Sequence of chain 1.O:
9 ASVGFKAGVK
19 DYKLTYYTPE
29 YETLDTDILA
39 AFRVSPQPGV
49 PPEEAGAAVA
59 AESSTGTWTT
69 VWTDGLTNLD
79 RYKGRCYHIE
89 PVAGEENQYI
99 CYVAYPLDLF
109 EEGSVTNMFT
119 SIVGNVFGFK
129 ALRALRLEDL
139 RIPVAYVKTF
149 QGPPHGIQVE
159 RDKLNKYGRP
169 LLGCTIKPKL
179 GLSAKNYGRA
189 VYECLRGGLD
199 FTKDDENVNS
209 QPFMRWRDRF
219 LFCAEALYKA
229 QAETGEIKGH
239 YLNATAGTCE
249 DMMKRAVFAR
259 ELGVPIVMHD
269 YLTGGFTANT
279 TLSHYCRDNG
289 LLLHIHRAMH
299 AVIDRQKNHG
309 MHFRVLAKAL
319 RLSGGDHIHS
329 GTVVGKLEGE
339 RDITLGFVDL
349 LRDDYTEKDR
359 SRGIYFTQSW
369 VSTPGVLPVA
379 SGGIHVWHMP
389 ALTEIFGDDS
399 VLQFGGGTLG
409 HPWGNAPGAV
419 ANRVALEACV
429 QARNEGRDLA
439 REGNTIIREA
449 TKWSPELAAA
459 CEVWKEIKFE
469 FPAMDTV

A small-molecule ligand and the protein it binds are described below.
Small molecule (SMILES): O=C(COP(=O)(O)O)[C@H](O)[C@H](O)COP(=O)(O)O

Binding-site contacts:
Ligand atom C4 contacts residue HIS327 of chain 1.M at 3.6 Å.
Ligand atom O6P contacts residue ARG295 of chain 1.M at 3.3 Å.
Ligand atom O1P contacts residue THR65 of chain 1.O at 2.6 Å (h-bond).
Ligand atom O5P contacts residue SER379 of chain 1.M at 3.3 Å (h-bond).
Ligand atom C4 contacts residue HIS294 of chain 1.M at 3.1 Å.
Ligand atom O3 contacts residue THR173 of chain 1.M at 3.4 Å (h-bond).
Ligand atom O1P contacts residue GLY404 of chain 1.M at 2.7 Å (h-bond).
Ligand atom O1P contacts residue LYS175 of chain 1.M at 3.5 Å.
Ligand atom O2P contacts residue GLY403 of chain 1.M at 2.9 Å (h-bond).
Ligand atom O2P contacts residue GLY404 of chain 1.M at 3.6 Å.
Ligand atom O5 contacts residue HIS294 of chain 1.M at 3.6 Å (h-bond).
Ligand atom O3P contacts residue GLY380 of chain 1.M at 3.4 Å.
Ligand atom O4P contacts residue LEU335 of chain 1.M at 3.7 Å.
Ligand atom O4 contacts residue ASN123 of chain 1.O at 2.5 Å (h-bond).
Ligand atom O1P contacts residue GLY403 of chain 1.M at 3.6 Å.
Ligand atom O4 contacts residue GLU204 of chain 1.M at 3.0 Å (salt-bridge).
Ligand atom C3 contacts residue GLU204 of chain 1.M at 3.7 Å.
Ligand atom O3P contacts residue TRP66 of chain 1.O at 3.2 Å.
Ligand atom C5 contacts residue HIS294 of chain 1.M at 3.7 Å.
Ligand atom O6P contacts residue HIS327 of chain 1.M at 3.1 Å.
Ligand atom C1 contacts residue SER379 of chain 1.M at 3.3 Å.
Ligand atom O3 contacts residue GLU204 of chain 1.M at 2.8 Å (salt-bridge).
Ligand atom O5P contacts residue HIS327 of chain 1.M at 2.6 Å (h-bond).
Ligand atom O4P contacts residue ARG295 of chain 1.M at 3.2 Å (salt-bridge).
Ligand atom O3P contacts residue GLY381 of chain 1.M at 3.0 Å (h-bond).
Ligand atom O6P contacts residue HIS294 of chain 1.M at 3.2 Å (h-bond).
Ligand atom C4 contacts residue GLU204 of chain 1.M at 3.4 Å.
Ligand atom O3P contacts residue LYS334 of chain 1.M at 2.8 Å (salt-bridge).
Ligand atom O3 contacts residue LYS201 of chain 1.M at 3.2 Å (salt-bridge).
Ligand atom C5 contacts residue SER379 of chain 1.M at 3.7 Å.
Ligand atom O1P contacts residue TRP66 of chain 1.O at 3.7 Å.
Ligand atom C3 contacts residue SER379 of chain 1.M at 3.5 Å.
Ligand atom O4 contacts residue HIS294 of chain 1.M at 3.3 Å (h-bond).
Ligand atom P1 contacts residue GLY404 of chain 1.M at 3.7 Å.
Ligand atom P2 contacts residue HIS327 of chain 1.M at 3.4 Å.
Ligand atom P1 contacts residue THR65 of chain 1.O at 3.2 Å.
Ligand atom C5 contacts residue HIS327 of chain 1.M at 3.5 Å.
Ligand atom O3P contacts residue THR65 of chain 1.O at 3.2 Å (h-bond).
Ligand atom O1 contacts residue LYS175 of chain 1.M at 3.2 Å (salt-bridge).
Ligand atom O2 contacts residue LYS175 of chain 1.M at 3.2 Å (salt-bridge).

Sequence of chain 1.M:
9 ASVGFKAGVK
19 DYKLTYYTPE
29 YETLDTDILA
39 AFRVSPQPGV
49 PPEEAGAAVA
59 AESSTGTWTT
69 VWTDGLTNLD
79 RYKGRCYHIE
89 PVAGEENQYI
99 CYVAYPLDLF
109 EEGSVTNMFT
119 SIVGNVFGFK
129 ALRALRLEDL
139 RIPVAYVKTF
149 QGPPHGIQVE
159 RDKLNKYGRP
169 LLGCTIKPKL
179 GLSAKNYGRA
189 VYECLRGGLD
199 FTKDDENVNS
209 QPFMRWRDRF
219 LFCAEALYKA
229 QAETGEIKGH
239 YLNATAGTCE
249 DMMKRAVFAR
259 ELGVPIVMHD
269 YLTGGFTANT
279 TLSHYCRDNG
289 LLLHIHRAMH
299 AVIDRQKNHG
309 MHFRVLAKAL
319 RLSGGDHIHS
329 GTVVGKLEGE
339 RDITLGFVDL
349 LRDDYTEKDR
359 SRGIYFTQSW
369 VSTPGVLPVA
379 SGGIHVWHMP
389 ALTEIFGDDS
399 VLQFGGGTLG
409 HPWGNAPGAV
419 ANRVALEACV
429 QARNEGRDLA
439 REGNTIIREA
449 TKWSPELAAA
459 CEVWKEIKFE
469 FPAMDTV